Binding-site contacts:
Ligand atom C3 contacts residue ASN306 of chain 1.A at 3.9 Å.
Ligand atom C1 contacts residue TYR304 of chain 1.A at 4.1 Å (hydrophobic).
Ligand atom C8 contacts residue ASN306 of chain 1.A at 4.4 Å.
Ligand atom C2 contacts residue TYR304 of chain 1.A at 4.3 Å (hydrophobic).
Ligand atom C5 contacts residue ASN306 of chain 1.A at 3.8 Å.
Ligand atom C1 contacts residue ASN306 of chain 1.A at 1.5 Å.
Ligand atom O7 contacts residue ASN306 of chain 1.A at 3.1 Å (h-bond).
Ligand atom C4 contacts residue ASN306 of chain 1.A at 4.3 Å.
Ligand atom C5 contacts residue TYR304 of chain 1.A at 4.1 Å (hydrophobic).
Ligand atom C6 contacts residue TYR304 of chain 1.A at 4.0 Å (hydrophobic).
Ligand atom C4 contacts residue TYR304 of chain 1.A at 4.3 Å (hydrophobic).
Ligand atom C7 contacts residue ASN306 of chain 1.A at 3.2 Å.
Ligand atom C2 contacts residue ASN306 of chain 1.A at 2.5 Å.
Ligand atom O5 contacts residue TYR305 of chain 1.A at 4.3 Å.
Ligand atom O5 contacts residue ASN306 of chain 1.A at 2.5 Å (h-bond).
Ligand atom O5 contacts residue TYR304 of chain 1.A at 3.3 Å (h-bond).
Ligand atom O6 contacts residue LYS349 of chain 1.A at 3.3 Å.
Ligand atom N2 contacts residue ASN306 of chain 1.A at 2.9 Å (h-bond).
Ligand atom O4 contacts residue TYR304 of chain 1.A at 4.1 Å.
Ligand atom C6 contacts residue LYS349 of chain 1.A at 4.4 Å.

Sequence of chain 1.A:
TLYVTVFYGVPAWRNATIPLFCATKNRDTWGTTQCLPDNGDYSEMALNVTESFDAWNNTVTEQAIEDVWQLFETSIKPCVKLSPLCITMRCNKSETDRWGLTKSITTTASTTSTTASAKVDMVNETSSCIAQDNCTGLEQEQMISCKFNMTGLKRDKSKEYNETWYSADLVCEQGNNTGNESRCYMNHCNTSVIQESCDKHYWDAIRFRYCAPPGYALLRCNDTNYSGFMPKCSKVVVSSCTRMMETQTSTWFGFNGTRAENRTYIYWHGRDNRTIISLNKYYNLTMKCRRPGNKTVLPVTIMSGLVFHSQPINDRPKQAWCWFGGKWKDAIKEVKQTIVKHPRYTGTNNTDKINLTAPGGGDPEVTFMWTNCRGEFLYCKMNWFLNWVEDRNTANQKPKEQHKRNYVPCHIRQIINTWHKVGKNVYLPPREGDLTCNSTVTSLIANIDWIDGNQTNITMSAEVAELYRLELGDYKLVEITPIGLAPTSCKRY

This small molecule binds to this protein.
Small molecule (SMILES): CC(=O)N[C@@H]1[C@@H](O)[C@H](O)[C@@H](CO)O[C@H]1O